Sequence of chain 1.D:
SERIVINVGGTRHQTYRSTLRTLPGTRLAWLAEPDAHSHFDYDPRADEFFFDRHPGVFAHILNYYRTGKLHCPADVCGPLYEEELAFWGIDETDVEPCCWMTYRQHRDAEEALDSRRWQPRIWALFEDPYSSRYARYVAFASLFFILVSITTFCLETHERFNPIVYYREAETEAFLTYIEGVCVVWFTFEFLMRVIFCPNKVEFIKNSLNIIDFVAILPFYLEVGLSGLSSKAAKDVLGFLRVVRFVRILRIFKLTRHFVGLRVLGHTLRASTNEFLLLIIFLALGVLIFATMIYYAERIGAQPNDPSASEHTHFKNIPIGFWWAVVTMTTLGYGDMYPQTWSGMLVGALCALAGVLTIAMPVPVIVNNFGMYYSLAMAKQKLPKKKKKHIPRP

The small molecule below binds the protein below.
Small molecule (SMILES): Cc1ncc2[nH]c(=O)n(-c3cnc(Oc4cccc5c4C(C)(C)CO5)c(Cl)c3C)c2n1

Sequence of chain 1.A:
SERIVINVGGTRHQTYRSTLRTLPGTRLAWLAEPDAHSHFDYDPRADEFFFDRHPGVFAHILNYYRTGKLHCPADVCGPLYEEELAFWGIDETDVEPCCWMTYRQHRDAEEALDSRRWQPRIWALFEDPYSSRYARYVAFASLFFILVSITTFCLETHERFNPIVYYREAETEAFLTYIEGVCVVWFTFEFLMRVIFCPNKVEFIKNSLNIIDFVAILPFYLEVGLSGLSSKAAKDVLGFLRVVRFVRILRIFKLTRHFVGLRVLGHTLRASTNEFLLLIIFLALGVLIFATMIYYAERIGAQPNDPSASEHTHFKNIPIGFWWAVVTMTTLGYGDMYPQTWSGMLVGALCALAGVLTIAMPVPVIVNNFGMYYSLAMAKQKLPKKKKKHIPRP

Binding-site contacts:
Ligand atom O31 contacts residue POV1 of chain 1.G at 3.6 Å.
Ligand atom C24 contacts residue ARG402 of chain 1.A at 3.9 Å.
Ligand atom N27 contacts residue VAL346 of chain 1.D at 3.7 Å.
Ligand atom C28 contacts residue TYR399 of chain 1.A at 3.5 Å (hydrophobic).
Ligand atom O18 contacts residue POV1 of chain 1.G at 4.0 Å.
Ligand atom C13 contacts residue MET396 of chain 1.A at 3.7 Å (hydrophobic).
Ligand atom O18 contacts residue MET396 of chain 1.A at 3.8 Å.
Ligand atom N5 contacts residue ILE403 of chain 1.A at 3.9 Å.
Ligand atom C22 contacts residue ARG402 of chain 1.A at 3.7 Å.
Ligand atom CL8 contacts residue POV1 of chain 1.G at 3.7 Å.
Ligand atom N29 contacts residue ALA405 of chain 1.A at 3.0 Å (h-bond).
Ligand atom C4 contacts residue TYR399 of chain 1.A at 3.2 Å (hydrophobic).
Ligand atom C24 contacts residue PRO407 of chain 1.A at 3.6 Å (hydrophobic).
Ligand atom N29 contacts residue ARG402 of chain 1.A at 3.2 Å (salt-bridge).
Ligand atom C11 contacts residue ILE403 of chain 1.A at 4.0 Å (hydrophobic).
Ligand atom O31 contacts residue GLY404 of chain 1.A at 3.2 Å (h-bond).
Ligand atom C4 contacts residue ILE403 of chain 1.A at 3.9 Å (hydrophobic).
Ligand atom C11 contacts residue POV1 of chain 1.G at 3.9 Å.
Ligand atom C24 contacts residue ALA405 of chain 1.A at 3.6 Å (hydrophobic).
Ligand atom C19 contacts residue PHE349 of chain 1.D at 4.0 Å (hydrophobic).
Ligand atom C28 contacts residue ARG402 of chain 1.A at 4.0 Å.
Ligand atom N25 contacts residue PRO407 of chain 1.A at 3.9 Å.
Ligand atom C12 contacts residue ALA400 of chain 1.A at 3.9 Å (hydrophobic).
Ligand atom O31 contacts residue ILE403 of chain 1.A at 3.8 Å.
Ligand atom C20 contacts residue PHE349 of chain 1.D at 4.0 Å (hydrophobic).
Ligand atom C10 contacts residue POV1 of chain 1.G at 4.0 Å.
Ligand atom C12 contacts residue POV1 of chain 1.G at 4.0 Å.
Ligand atom C1 contacts residue PHE343 of chain 1.D at 4.0 Å (hydrophobic).
Ligand atom N27 contacts residue TYR399 of chain 1.A at 3.8 Å.
Ligand atom C23 contacts residue ARG402 of chain 1.A at 3.3 Å.
Ligand atom C30 contacts residue GLY404 of chain 1.A at 3.8 Å.
Ligand atom C30 contacts residue ILE403 of chain 1.A at 4.0 Å (hydrophobic).
Ligand atom C30 contacts residue ARG402 of chain 1.A at 3.5 Å.
Ligand atom C28 contacts residue TYR398 of chain 1.A at 3.9 Å (hydrophobic).
Ligand atom N5 contacts residue TYR399 of chain 1.A at 3.3 Å (h-bond).
Ligand atom C19 contacts residue POV1 of chain 1.G at 3.8 Å.
Ligand atom C20 contacts residue VAL346 of chain 1.D at 3.3 Å (hydrophobic).
Ligand atom C13 contacts residue POV1 of chain 1.G at 4.0 Å.
Ligand atom N21 contacts residue ARG402 of chain 1.A at 3.8 Å.
Ligand atom C23 contacts residue ALA405 of chain 1.A at 3.6 Å (hydrophobic).